A protein and the small-molecule ligand that binds it are described below.
Small molecule (SMILES): CC(=O)N[C@@H]1[C@@H](O)[C@H](O)[C@@H](CO)O[C@H]1O

Binding-site contacts:
Ligand atom C3 contacts residue HIS146 of chain 1.A at 4.4 Å.
Ligand atom N2 contacts residue HIS146 of chain 1.A at 3.4 Å (h-bond).
Ligand atom O3 contacts residue MET153 of chain 1.A at 3.7 Å.
Ligand atom O3 contacts residue HIS146 of chain 1.A at 3.8 Å.
Ligand atom O5 contacts residue ASN149 of chain 1.A at 3.1 Å (h-bond).
Ligand atom C1 contacts residue ASN149 of chain 1.A at 3.1 Å.
Ligand atom C4 contacts residue MET153 of chain 1.A at 3.7 Å (hydrophobic).
Ligand atom O7 contacts residue HIS146 of chain 1.A at 4.4 Å.
Ligand atom C7 contacts residue HIS146 of chain 1.A at 4.3 Å.
Ligand atom C2 contacts residue HIS146 of chain 1.A at 3.6 Å.
Ligand atom O4 contacts residue MET153 of chain 1.A at 3.0 Å.
Ligand atom O6 contacts residue MET153 of chain 1.A at 3.8 Å.
Ligand atom C3 contacts residue MET153 of chain 1.A at 4.3 Å (hydrophobic).
Ligand atom C2 contacts residue ASN149 of chain 1.A at 4.0 Å.
Ligand atom C6 contacts residue MET153 of chain 1.A at 4.0 Å (hydrophobic).

Sequence of chain 1.A:
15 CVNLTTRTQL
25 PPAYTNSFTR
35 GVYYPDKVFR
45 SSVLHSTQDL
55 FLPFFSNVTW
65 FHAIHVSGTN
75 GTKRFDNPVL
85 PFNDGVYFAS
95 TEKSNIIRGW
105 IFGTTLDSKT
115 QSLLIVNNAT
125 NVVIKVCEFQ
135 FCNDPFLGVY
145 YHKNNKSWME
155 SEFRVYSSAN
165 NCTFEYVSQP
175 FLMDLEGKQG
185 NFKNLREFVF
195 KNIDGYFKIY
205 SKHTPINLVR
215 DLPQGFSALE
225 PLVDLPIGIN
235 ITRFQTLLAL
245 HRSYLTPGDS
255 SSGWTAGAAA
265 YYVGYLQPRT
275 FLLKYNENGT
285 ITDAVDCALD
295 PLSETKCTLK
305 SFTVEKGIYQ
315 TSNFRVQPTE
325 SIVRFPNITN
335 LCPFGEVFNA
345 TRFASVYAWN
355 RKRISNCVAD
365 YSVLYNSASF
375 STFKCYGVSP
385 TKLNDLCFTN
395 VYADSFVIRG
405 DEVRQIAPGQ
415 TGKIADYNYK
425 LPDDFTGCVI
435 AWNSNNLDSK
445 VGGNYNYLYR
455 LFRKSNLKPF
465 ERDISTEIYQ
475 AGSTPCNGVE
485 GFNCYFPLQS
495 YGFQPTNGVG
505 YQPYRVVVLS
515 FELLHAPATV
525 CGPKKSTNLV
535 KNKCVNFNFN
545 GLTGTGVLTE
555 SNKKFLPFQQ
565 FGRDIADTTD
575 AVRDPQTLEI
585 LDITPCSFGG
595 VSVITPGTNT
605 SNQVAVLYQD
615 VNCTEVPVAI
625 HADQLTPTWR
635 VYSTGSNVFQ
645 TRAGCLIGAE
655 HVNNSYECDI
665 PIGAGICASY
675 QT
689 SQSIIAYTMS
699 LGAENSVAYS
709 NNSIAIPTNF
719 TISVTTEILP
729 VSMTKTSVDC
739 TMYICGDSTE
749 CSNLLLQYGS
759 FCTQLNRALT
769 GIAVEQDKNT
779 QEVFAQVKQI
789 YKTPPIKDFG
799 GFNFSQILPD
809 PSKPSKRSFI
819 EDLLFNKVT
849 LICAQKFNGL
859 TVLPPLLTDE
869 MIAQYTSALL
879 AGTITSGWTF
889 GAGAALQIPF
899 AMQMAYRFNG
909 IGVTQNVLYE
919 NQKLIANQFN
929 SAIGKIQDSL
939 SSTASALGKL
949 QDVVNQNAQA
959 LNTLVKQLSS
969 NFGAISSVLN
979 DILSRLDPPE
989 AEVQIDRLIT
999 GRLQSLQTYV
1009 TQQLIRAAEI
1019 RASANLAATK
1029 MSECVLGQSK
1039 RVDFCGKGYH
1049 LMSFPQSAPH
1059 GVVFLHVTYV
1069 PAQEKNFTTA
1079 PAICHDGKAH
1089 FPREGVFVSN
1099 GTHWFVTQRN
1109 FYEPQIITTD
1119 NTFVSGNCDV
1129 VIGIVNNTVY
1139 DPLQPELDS